Sequence of chain 2.A:
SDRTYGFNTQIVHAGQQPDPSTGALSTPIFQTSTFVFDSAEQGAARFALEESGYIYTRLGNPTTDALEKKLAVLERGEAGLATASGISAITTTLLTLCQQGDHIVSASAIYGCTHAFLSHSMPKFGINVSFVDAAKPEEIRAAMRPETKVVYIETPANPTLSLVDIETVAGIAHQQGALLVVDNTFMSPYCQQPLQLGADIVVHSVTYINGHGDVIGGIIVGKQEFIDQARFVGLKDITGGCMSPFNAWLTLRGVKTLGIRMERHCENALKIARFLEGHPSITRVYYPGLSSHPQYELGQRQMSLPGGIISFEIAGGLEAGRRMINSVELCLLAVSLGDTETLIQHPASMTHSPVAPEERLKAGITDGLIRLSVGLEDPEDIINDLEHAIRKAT

Sequence of chain 4.A:
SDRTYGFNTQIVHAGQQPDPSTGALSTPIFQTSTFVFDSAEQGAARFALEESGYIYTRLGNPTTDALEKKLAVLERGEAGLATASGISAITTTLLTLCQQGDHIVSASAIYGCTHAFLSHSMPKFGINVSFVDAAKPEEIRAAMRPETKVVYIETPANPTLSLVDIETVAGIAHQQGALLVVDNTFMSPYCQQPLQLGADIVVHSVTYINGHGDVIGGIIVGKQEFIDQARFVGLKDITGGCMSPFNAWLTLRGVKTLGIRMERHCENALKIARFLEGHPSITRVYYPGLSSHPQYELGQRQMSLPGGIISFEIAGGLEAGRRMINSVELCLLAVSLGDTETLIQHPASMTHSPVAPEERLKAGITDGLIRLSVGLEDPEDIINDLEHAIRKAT

Binding-site contacts:
Ligand atom N contacts residue SER339 of chain 2.A at 4.3 Å.
Ligand atom CG contacts residue VAL338 of chain 2.A at 3.9 Å (hydrophobic).
Ligand atom CE contacts residue LEU61 of chain 4.A at 4.2 Å (hydrophobic).
Ligand atom CA contacts residue TYR113 of chain 2.A at 3.8 Å (hydrophobic).
Ligand atom CE contacts residue CYS115 of chain 2.A at 3.8 Å (hydrophobic).
Ligand atom O contacts residue LLP210 of chain 2.A at 4.1 Å.
Ligand atom CD contacts residue VAL338 of chain 2.A at 4.1 Å (hydrophobic).
Ligand atom C contacts residue LLP210 of chain 2.A at 4.3 Å.
Ligand atom CA contacts residue LLP210 of chain 2.A at 4.3 Å.
Ligand atom O contacts residue LEU340 of chain 2.A at 3.8 Å.
Ligand atom CB contacts residue VAL338 of chain 2.A at 4.0 Å (hydrophobic).
Ligand atom N contacts residue TYR58 of chain 4.A at 3.9 Å.
Ligand atom O contacts residue VAL338 of chain 2.A at 4.2 Å.
Ligand atom C contacts residue TYR113 of chain 2.A at 3.9 Å (hydrophobic).
Ligand atom C contacts residue SER339 of chain 2.A at 3.5 Å.
Ligand atom CE contacts residue TYR113 of chain 2.A at 3.8 Å (hydrophobic).
Ligand atom C contacts residue ARG374 of chain 2.A at 3.7 Å.
Ligand atom CE contacts residue ARG60 of chain 4.A at 4.5 Å.
Ligand atom CA contacts residue SER339 of chain 2.A at 3.4 Å.
Ligand atom CB contacts residue TYR113 of chain 2.A at 3.4 Å (hydrophobic).
Ligand atom CG contacts residue TYR58 of chain 4.A at 3.9 Å (hydrophobic).
Ligand atom OXT contacts residue TYR113 of chain 2.A at 3.3 Å.
Ligand atom CD contacts residue TYR58 of chain 4.A at 4.2 Å (hydrophobic).
Ligand atom N contacts residue TYR113 of chain 2.A at 3.0 Å (h-bond).
Ligand atom OXT contacts residue ARG374 of chain 2.A at 3.6 Å (salt-bridge).
Ligand atom O contacts residue ARG374 of chain 2.A at 3.1 Å (salt-bridge).
Ligand atom CA contacts residue VAL338 of chain 2.A at 4.2 Å (hydrophobic).
Ligand atom CG contacts residue TYR113 of chain 2.A at 3.4 Å (hydrophobic).
Ligand atom CB contacts residue SER339 of chain 2.A at 4.3 Å.
Ligand atom O contacts residue SER339 of chain 2.A at 2.8 Å.
Ligand atom N contacts residue LLP210 of chain 2.A at 3.1 Å.
Ligand atom CD contacts residue TYR113 of chain 2.A at 4.1 Å (hydrophobic).

This protein binds this small molecule.
Small molecule (SMILES): CCCC[C@H](N)C(=O)O